The small molecule below binds the protein below.
Small molecule (SMILES): CC(=O)N[C@H]1[C@H](O[C@H]2[C@H](O)[C@@H](NC(C)=O)CO[C@@H]2CO)O[C@H](CO)[C@@H](O)[C@@H]1O

Binding-site contacts:
Ligand atom C2 contacts residue ASN279 of chain 2.A at 2.4 Å.
Ligand atom C5 contacts residue ASN279 of chain 2.A at 3.6 Å.
Ligand atom C6 contacts residue ASN292 of chain 2.A at 3.9 Å.
Ligand atom C8 contacts residue ASN279 of chain 2.A at 4.5 Å.
Ligand atom N2 contacts residue ASN279 of chain 2.A at 3.0 Å (h-bond).
Ligand atom C8 contacts residue ASN39 of chain 2.A at 3.6 Å.
Ligand atom C2 contacts residue VAL291 of chain 2.A at 4.0 Å (hydrophobic).
Ligand atom C6 contacts residue GLU69 of chain 2.B at 4.4 Å.
Ligand atom C8 contacts residue GLU69 of chain 2.B at 4.2 Å.
Ligand atom C4 contacts residue ASN279 of chain 2.A at 4.2 Å.
Ligand atom C7 contacts residue ASN279 of chain 2.A at 3.3 Å.
Ligand atom C7 contacts residue VAL291 of chain 2.A at 4.4 Å (hydrophobic).
Ligand atom C8 contacts residue VAL291 of chain 2.A at 4.2 Å (hydrophobic).
Ligand atom C5 contacts residue ASN292 of chain 2.A at 3.8 Å.
Ligand atom N2 contacts residue VAL291 of chain 2.A at 3.7 Å.
Ligand atom C5 contacts residue VAL291 of chain 2.A at 4.4 Å (hydrophobic).
Ligand atom C1 contacts residue ASN279 of chain 2.A at 1.4 Å.
Ligand atom C1 contacts residue VAL291 of chain 2.A at 3.6 Å (hydrophobic).
Ligand atom O7 contacts residue ASN279 of chain 2.A at 3.1 Å (h-bond).
Ligand atom O5 contacts residue ASN279 of chain 2.A at 2.4 Å (h-bond).
Ligand atom C1 contacts residue ASN292 of chain 2.A at 4.1 Å.
Ligand atom C3 contacts residue VAL291 of chain 2.A at 4.2 Å (hydrophobic).
Ligand atom C3 contacts residue ASN279 of chain 2.A at 3.8 Å.
Ligand atom O5 contacts residue VAL291 of chain 2.A at 4.4 Å.
Ligand atom O5 contacts residue ASN292 of chain 2.A at 3.6 Å.

Sequence of chain 2.B:
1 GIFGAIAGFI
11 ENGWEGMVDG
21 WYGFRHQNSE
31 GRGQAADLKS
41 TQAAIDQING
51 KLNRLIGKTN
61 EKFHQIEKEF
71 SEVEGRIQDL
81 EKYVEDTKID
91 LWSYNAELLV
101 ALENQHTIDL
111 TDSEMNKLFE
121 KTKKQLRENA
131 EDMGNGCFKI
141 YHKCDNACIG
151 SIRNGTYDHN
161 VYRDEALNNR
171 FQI

Sequence of chain 2.A:
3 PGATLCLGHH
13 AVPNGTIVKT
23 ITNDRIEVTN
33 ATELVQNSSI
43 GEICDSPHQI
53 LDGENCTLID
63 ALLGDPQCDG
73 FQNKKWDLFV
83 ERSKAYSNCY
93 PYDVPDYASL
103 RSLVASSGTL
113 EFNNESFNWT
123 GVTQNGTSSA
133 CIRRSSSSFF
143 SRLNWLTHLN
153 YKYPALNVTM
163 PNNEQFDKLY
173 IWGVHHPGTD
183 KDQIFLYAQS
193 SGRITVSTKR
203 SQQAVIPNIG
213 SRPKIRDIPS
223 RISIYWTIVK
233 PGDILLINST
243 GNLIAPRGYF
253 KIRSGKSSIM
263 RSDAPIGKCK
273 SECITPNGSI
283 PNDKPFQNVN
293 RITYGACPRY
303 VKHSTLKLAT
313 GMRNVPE